Sequence of chain 17.C:
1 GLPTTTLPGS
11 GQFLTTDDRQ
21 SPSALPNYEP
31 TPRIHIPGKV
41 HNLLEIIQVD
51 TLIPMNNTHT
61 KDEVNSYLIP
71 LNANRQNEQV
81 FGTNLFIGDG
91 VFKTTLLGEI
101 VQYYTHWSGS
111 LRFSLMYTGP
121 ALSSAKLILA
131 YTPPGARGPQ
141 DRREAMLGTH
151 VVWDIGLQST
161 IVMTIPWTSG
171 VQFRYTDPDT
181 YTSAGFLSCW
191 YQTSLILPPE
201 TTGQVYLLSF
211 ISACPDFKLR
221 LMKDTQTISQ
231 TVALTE

Sequence of chain 17.A:
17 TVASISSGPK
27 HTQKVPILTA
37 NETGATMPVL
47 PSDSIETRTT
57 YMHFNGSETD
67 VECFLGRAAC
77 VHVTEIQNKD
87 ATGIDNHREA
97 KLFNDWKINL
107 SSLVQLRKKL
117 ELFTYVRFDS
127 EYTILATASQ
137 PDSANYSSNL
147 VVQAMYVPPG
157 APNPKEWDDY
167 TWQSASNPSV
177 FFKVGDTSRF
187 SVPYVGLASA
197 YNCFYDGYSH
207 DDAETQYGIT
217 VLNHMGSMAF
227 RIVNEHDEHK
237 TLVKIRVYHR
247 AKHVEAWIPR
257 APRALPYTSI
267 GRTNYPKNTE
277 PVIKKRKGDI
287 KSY

Sequence of chain 18.C:
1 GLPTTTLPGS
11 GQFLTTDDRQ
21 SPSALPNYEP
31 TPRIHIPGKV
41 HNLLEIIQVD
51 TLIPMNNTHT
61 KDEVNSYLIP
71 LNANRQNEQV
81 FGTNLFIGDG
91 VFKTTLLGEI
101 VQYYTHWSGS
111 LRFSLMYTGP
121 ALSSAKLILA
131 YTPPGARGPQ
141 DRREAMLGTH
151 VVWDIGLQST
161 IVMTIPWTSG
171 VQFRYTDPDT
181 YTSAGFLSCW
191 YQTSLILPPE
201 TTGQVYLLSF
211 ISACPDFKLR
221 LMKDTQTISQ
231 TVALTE

A protein and the small-molecule ligand that binds it are described below.
Small molecule (SMILES): Cc1cc(CCCOc2c(C)cc(-c3noc(C(F)(F)F)n3)cc2C)on1

Binding-site contacts:
Ligand atom O1A contacts residue ALA24 of chain 17.C at 3.3 Å.
Ligand atom F1 contacts residue PHE186 of chain 17.A at 3.8 Å.
Ligand atom F1 contacts residue ALA150 of chain 17.A at 3.8 Å.
Ligand atom C6B contacts residue TYR152 of chain 17.A at 3.6 Å (hydrophobic).
Ligand atom CM6 contacts residue VAL188 of chain 17.A at 3.8 Å (hydrophobic).
Ligand atom F3 contacts residue PRO174 of chain 17.A at 2.9 Å.
Ligand atom CM2 contacts residue ILE104 of chain 17.A at 3.6 Å (hydrophobic).
Ligand atom CM6 contacts residue LEU25 of chain 17.C at 3.8 Å (hydrophobic).
Ligand atom F3 contacts residue MET151 of chain 17.A at 3.7 Å.
Ligand atom CM3 contacts residue ASN219 of chain 17.A at 3.8 Å.
Ligand atom C3B contacts residue MET224 of chain 17.A at 3.6 Å (hydrophobic).
Ligand atom C2C contacts residue ILE104 of chain 17.A at 3.8 Å (hydrophobic).
Ligand atom C2C contacts residue TYR128 of chain 17.A at 3.2 Å (hydrophobic).
Ligand atom F3 contacts residue VAL176 of chain 17.A at 3.6 Å.
Ligand atom C3A contacts residue PHE186 of chain 17.A at 3.7 Å (hydrophobic).
Ligand atom C3C contacts residue TYR128 of chain 17.A at 3.3 Å (hydrophobic).
Ligand atom F2 contacts residue VAL176 of chain 17.A at 2.7 Å.
Ligand atom C2A contacts residue TYR152 of chain 17.A at 3.7 Å (hydrophobic).
Ligand atom F1 contacts residue MET224 of chain 17.A at 3.6 Å.
Ligand atom C2A contacts residue PHE186 of chain 17.A at 3.5 Å (hydrophobic).
Ligand atom CM6 contacts residue TYR152 of chain 17.A at 3.4 Å (hydrophobic).
Ligand atom C5B contacts residue TYR152 of chain 17.A at 3.5 Å (hydrophobic).
Ligand atom C2B contacts residue ILE104 of chain 17.A at 3.8 Å (hydrophobic).
Ligand atom CM2 contacts residue MET224 of chain 17.A at 3.5 Å (hydrophobic).
Ligand atom O1 contacts residue MET221 of chain 17.A at 3.7 Å.
Ligand atom C4 contacts residue TYR197 of chain 17.A at 3.4 Å (hydrophobic).
Ligand atom C1C contacts residue TYR197 of chain 17.A at 3.5 Å (hydrophobic).
Ligand atom N1A contacts residue PRO174 of chain 17.A at 3.5 Å.
Ligand atom F3 contacts residue TYR152 of chain 17.A at 3.6 Å.
Ligand atom N1A contacts residue ALA24 of chain 17.C at 3.2 Å.
Ligand atom C1C contacts residue TYR128 of chain 17.A at 3.5 Å (hydrophobic).
Ligand atom CM2 contacts residue TYR128 of chain 17.A at 3.4 Å (hydrophobic).
Ligand atom F3 contacts residue SER175 of chain 17.A at 2.8 Å.
Ligand atom C3 contacts residue LEU106 of chain 17.A at 3.8 Å (hydrophobic).
Ligand atom CM4 contacts residue VAL176 of chain 17.A at 3.8 Å (hydrophobic).
Ligand atom N3A contacts residue TYR152 of chain 17.A at 3.8 Å.
Ligand atom CM4 contacts residue ALA150 of chain 17.A at 3.6 Å (hydrophobic).
Ligand atom O1A contacts residue PRO174 of chain 17.A at 3.5 Å.
Ligand atom N3A contacts residue PHE186 of chain 17.A at 3.4 Å.
Ligand atom F3 contacts residue ALA150 of chain 17.A at 2.7 Å.